Sequence of chain 8.F:
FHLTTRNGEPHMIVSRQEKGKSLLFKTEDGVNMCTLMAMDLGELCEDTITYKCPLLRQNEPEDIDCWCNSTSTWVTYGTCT

The small molecule below binds the protein below.
Small molecule (SMILES): OC[C@H]1O[C@@H](O)[C@@H](O)[C@@H](O)[C@@H]1O

Binding-site contacts:
Ligand atom C2 contacts residue HIS2 of chain 8.F at 4.5 Å.
Ligand atom O2 contacts residue NAG1 of chain 8.Z at 3.4 Å (h-bond).
Ligand atom O2 contacts residue HIS2 of chain 8.F at 3.4 Å (h-bond).
Ligand atom O6 contacts residue NAG1 of chain 8.Z at 4.5 Å.
Ligand atom C3 contacts residue BMA1 of chain 8.BA at 2.5 Å.
Ligand atom C5 contacts residue NAG1 of chain 8.Z at 3.8 Å.
Ligand atom O5 contacts residue NAG1 of chain 8.Z at 2.5 Å (h-bond).
Ligand atom O2 contacts residue BMA1 of chain 8.BA at 3.0 Å (h-bond).
Ligand atom C2 contacts residue BMA1 of chain 8.BA at 3.2 Å.
Ligand atom O3 contacts residue BMA1 of chain 8.BA at 1.1 Å.
Ligand atom C2 contacts residue NAG1 of chain 8.Z at 2.9 Å.
Ligand atom C4 contacts residue BMA1 of chain 8.BA at 3.6 Å.
Ligand atom C1 contacts residue NAG1 of chain 8.Z at 1.7 Å.
Ligand atom C3 contacts residue NAG1 of chain 8.Z at 4.1 Å.
Ligand atom O4 contacts residue BMA1 of chain 8.BA at 4.0 Å.